A protein and the small-molecule ligand that binds it are described below.
Small molecule (SMILES): O=C([O-])C(=O)[O-]

Sequence of chain 1.G:
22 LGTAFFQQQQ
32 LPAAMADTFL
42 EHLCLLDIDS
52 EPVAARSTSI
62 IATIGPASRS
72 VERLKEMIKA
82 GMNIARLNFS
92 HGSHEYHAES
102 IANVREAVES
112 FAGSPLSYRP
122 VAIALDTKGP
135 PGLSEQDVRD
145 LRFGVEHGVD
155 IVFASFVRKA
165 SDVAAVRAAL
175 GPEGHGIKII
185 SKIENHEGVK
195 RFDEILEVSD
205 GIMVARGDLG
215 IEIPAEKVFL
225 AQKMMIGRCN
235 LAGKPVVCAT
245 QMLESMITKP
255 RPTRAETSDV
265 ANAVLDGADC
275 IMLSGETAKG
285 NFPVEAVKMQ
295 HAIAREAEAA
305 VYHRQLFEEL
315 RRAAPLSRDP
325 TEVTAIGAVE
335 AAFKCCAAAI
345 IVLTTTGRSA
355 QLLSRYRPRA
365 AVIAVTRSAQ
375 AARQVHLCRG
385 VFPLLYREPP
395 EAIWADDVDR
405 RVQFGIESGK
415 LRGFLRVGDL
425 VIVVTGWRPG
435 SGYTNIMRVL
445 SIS

Binding-site contacts:
Ligand atom C1 contacts residue ASP212 of chain 1.G at 3.8 Å.
Ligand atom C2 contacts residue ALA209 of chain 1.G at 3.7 Å (hydrophobic).
Ligand atom C2 contacts residue LYS186 of chain 1.G at 3.5 Å.
Ligand atom O1 contacts residue GLY211 of chain 1.G at 3.8 Å.
Ligand atom O3 contacts residue ARG210 of chain 1.G at 3.5 Å (salt-bridge).
Ligand atom O3 contacts residue ASP212 of chain 1.G at 3.8 Å.
Ligand atom O2 contacts residue MG1 of chain 1.MA at 2.1 Å.
Ligand atom O2 contacts residue LYS186 of chain 1.G at 2.7 Å (salt-bridge).
Ligand atom C1 contacts residue ALA209 of chain 1.G at 3.4 Å (hydrophobic).
Ligand atom C1 contacts residue GLY211 of chain 1.G at 3.8 Å.
Ligand atom O4 contacts residue ALA209 of chain 1.G at 4.0 Å.
Ligand atom O1 contacts residue ALA209 of chain 1.G at 3.9 Å.
Ligand atom O4 contacts residue MET276 of chain 1.G at 4.1 Å.
Ligand atom C1 contacts residue MG1 of chain 1.MA at 2.8 Å.
Ligand atom O1 contacts residue GLU188 of chain 1.G at 2.9 Å (salt-bridge).
Ligand atom C2 contacts residue GLU188 of chain 1.G at 3.8 Å.
Ligand atom O3 contacts residue MG1 of chain 1.MA at 4.0 Å.
Ligand atom C2 contacts residue THR244 of chain 1.G at 3.9 Å.
Ligand atom O3 contacts residue THR244 of chain 1.G at 2.6 Å (h-bond).
Ligand atom O1 contacts residue MG1 of chain 1.MA at 2.1 Å.
Ligand atom O2 contacts residue ASP212 of chain 1.G at 4.2 Å.
Ligand atom O4 contacts residue THR244 of chain 1.G at 3.4 Å (h-bond).
Ligand atom C2 contacts residue MG1 of chain 1.MA at 2.9 Å.
Ligand atom O2 contacts residue ALA209 of chain 1.G at 4.2 Å.
Ligand atom O1 contacts residue ASP212 of chain 1.G at 2.9 Å (salt-bridge).
Ligand atom O2 contacts residue GLU188 of chain 1.G at 3.3 Å (salt-bridge).
Ligand atom O4 contacts residue LYS186 of chain 1.G at 3.7 Å.
Ligand atom O3 contacts residue GLY211 of chain 1.G at 2.9 Å (h-bond).
Ligand atom O3 contacts residue ALA209 of chain 1.G at 3.3 Å.
Ligand atom O4 contacts residue MET207 of chain 1.G at 4.1 Å.
Ligand atom C1 contacts residue ARG210 of chain 1.G at 4.5 Å.
Ligand atom C1 contacts residue THR244 of chain 1.G at 3.5 Å.
Ligand atom O4 contacts residue MG1 of chain 1.MA at 4.2 Å.
Ligand atom C1 contacts residue GLU188 of chain 1.G at 3.6 Å.
Ligand atom O4 contacts residue ARG87 of chain 1.G at 4.3 Å.